Sequence of chain 1.B:
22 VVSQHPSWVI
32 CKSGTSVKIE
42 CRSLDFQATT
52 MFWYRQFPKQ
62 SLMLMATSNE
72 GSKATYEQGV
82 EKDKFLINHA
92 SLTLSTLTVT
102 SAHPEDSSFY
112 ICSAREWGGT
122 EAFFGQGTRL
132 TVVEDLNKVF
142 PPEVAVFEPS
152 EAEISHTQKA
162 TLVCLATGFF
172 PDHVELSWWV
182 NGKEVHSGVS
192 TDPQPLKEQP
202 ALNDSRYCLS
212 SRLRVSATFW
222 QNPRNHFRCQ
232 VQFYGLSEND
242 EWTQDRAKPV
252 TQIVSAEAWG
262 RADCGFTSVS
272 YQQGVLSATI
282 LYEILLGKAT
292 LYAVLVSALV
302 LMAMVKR

Binding-site contacts:
Ligand atom C5 contacts residue ASN204 of chain 1.B at 3.6 Å.
Ligand atom C1 contacts residue ASN204 of chain 1.B at 1.5 Å.
Ligand atom O7 contacts residue ASN204 of chain 1.B at 4.1 Å.
Ligand atom C4 contacts residue ASN204 of chain 1.B at 4.2 Å.
Ligand atom C2 contacts residue ASN204 of chain 1.B at 2.6 Å.
Ligand atom C7 contacts residue ASN204 of chain 1.B at 3.5 Å.
Ligand atom O5 contacts residue ASN204 of chain 1.B at 2.2 Å (h-bond).
Ligand atom N2 contacts residue ASN204 of chain 1.B at 2.9 Å.
Ligand atom O7 contacts residue ALA202 of chain 1.B at 3.5 Å (h-bond).
Ligand atom C7 contacts residue ALA202 of chain 1.B at 4.2 Å (hydrophobic).
Ligand atom C8 contacts residue ASN204 of chain 1.B at 3.8 Å.
Ligand atom C3 contacts residue ASN204 of chain 1.B at 3.9 Å.

A protein and the small-molecule ligand that binds it are described below.
Small molecule (SMILES): CC(=O)N[C@@H]1[C@@H](O)[C@H](O)[C@@H](CO)O[C@H]1O